Sequence of chain 1.C:
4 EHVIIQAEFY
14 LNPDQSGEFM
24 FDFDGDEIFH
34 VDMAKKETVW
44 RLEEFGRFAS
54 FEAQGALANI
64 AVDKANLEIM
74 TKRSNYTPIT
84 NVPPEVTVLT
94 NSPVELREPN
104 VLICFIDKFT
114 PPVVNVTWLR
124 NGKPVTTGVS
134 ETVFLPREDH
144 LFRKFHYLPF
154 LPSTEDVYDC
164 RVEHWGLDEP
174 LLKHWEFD

A small-molecule ligand and the protein it binds are described below.
Small molecule (SMILES): CC(=O)N[C@@H]1[C@@H](O)[C@H](O)[C@@H](CO)O[C@H]1O

Binding-site contacts:
Ligand atom C1 contacts residue GLU166 of chain 1.C at 3.7 Å.
Ligand atom O3 contacts residue ASN118 of chain 1.C at 3.1 Å (h-bond).
Ligand atom O6 contacts residue TRP168 of chain 1.C at 3.0 Å.
Ligand atom O6 contacts residue GLU166 of chain 1.C at 3.8 Å.
Ligand atom N2 contacts residue ASN118 of chain 1.C at 3.8 Å.
Ligand atom C2 contacts residue ASN118 of chain 1.C at 2.6 Å.
Ligand atom O4 contacts residue TRP168 of chain 1.C at 3.3 Å (h-bond).
Ligand atom O5 contacts residue ASN118 of chain 1.C at 2.4 Å (h-bond).
Ligand atom C6 contacts residue GLU166 of chain 1.C at 3.2 Å.
Ligand atom C5 contacts residue GLU166 of chain 1.C at 4.4 Å.
Ligand atom O4 contacts residue ASN118 of chain 1.C at 4.3 Å.
Ligand atom C5 contacts residue ASN118 of chain 1.C at 3.0 Å.
Ligand atom O4 contacts residue VAL116 of chain 1.C at 3.8 Å.
Ligand atom O5 contacts residue GLU166 of chain 1.C at 3.7 Å.
Ligand atom O3 contacts residue VAL116 of chain 1.C at 4.4 Å.
Ligand atom O6 contacts residue HIS167 of chain 1.C at 3.5 Å.
Ligand atom C6 contacts residue HIS167 of chain 1.C at 4.0 Å.
Ligand atom C6 contacts residue TRP168 of chain 1.C at 4.2 Å (hydrophobic).
Ligand atom C4 contacts residue ASN118 of chain 1.C at 3.0 Å.
Ligand atom C5 contacts residue TRP168 of chain 1.C at 3.9 Å (hydrophobic).
Ligand atom C4 contacts residue TRP168 of chain 1.C at 4.2 Å (hydrophobic).
Ligand atom C6 contacts residue ASN118 of chain 1.C at 3.4 Å.
Ligand atom C3 contacts residue ASN118 of chain 1.C at 3.3 Å.
Ligand atom C1 contacts residue ASN118 of chain 1.C at 1.5 Å.